A protein and the small-molecule ligand that binds it are described below.
Small molecule (SMILES): CC1(CCC(=O)NCc2nc3ncccc3[nH]2)N=N1

Sequence of chain 1.D:
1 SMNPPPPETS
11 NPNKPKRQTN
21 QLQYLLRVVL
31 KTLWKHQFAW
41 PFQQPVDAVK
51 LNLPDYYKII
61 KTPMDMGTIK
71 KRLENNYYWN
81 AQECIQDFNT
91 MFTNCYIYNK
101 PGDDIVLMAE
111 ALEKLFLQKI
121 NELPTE

Binding-site contacts:
Ligand atom N4 contacts residue ILE105 of chain 1.D at 4.1 Å.
Ligand atom C11 contacts residue ILE105 of chain 1.D at 3.8 Å (hydrophobic).
Ligand atom C6 contacts residue ASN99 of chain 1.D at 3.2 Å.
Ligand atom C6 contacts residue TYR98 of chain 1.D at 4.0 Å (hydrophobic).
Ligand atom C8 contacts residue ILE105 of chain 1.D at 3.7 Å (hydrophobic).
Ligand atom N3 contacts residue ILE105 of chain 1.D at 4.0 Å.
Ligand atom C8 contacts residue ASN99 of chain 1.D at 3.9 Å.
Ligand atom N3 contacts residue VAL46 of chain 1.D at 4.0 Å.
Ligand atom N2 contacts residue ASN99 of chain 1.D at 3.0 Å (h-bond).
Ligand atom C7 contacts residue ILE105 of chain 1.D at 4.2 Å (hydrophobic).
Ligand atom O1 contacts residue LEU53 of chain 1.D at 4.0 Å.
Ligand atom C9 contacts residue VAL46 of chain 1.D at 3.6 Å (hydrophobic).
Ligand atom N6 contacts residue LEU51 of chain 1.D at 4.0 Å.
Ligand atom O1 contacts residue LEU51 of chain 1.D at 4.0 Å.
Ligand atom N4 contacts residue LEU53 of chain 1.D at 4.0 Å.
Ligand atom C10 contacts residue VAL46 of chain 1.D at 3.7 Å (hydrophobic).
Ligand atom C6 contacts residue LEU53 of chain 1.D at 3.8 Å (hydrophobic).
Ligand atom C1 contacts residue TRP40 of chain 1.D at 4.4 Å (hydrophobic).
Ligand atom C7 contacts residue LEU53 of chain 1.D at 3.9 Å (hydrophobic).
Ligand atom N5 contacts residue ILE105 of chain 1.D at 4.1 Å.
Ligand atom C9 contacts residue PHE42 of chain 1.D at 3.8 Å (hydrophobic).
Ligand atom N1 contacts residue ASN99 of chain 1.D at 3.7 Å.
Ligand atom N3 contacts residue ASN99 of chain 1.D at 4.2 Å.
Ligand atom C11 contacts residue LEU51 of chain 1.D at 4.2 Å (hydrophobic).
Ligand atom C10 contacts residue PRO41 of chain 1.D at 3.4 Å (hydrophobic).
Ligand atom C12 contacts residue ILE105 of chain 1.D at 3.8 Å (hydrophobic).
Ligand atom C11 contacts residue VAL46 of chain 1.D at 4.2 Å (hydrophobic).
Ligand atom C10 contacts residue ILE105 of chain 1.D at 4.1 Å (hydrophobic).
Ligand atom C9 contacts residue ILE105 of chain 1.D at 4.3 Å (hydrophobic).
Ligand atom N6 contacts residue TRP40 of chain 1.D at 3.6 Å.
Ligand atom C7 contacts residue ASN99 of chain 1.D at 3.8 Å.
Ligand atom C11 contacts residue PRO41 of chain 1.D at 3.9 Å (hydrophobic).
Ligand atom C10 contacts residue PHE42 of chain 1.D at 4.1 Å (hydrophobic).
Ligand atom N5 contacts residue LEU51 of chain 1.D at 4.1 Å.
Ligand atom N2 contacts residue ILE105 of chain 1.D at 4.0 Å.
Ligand atom N2 contacts residue TYR98 of chain 1.D at 4.0 Å.
Ligand atom N4 contacts residue LEU51 of chain 1.D at 4.2 Å.
Ligand atom N3 contacts residue CYS95 of chain 1.D at 4.1 Å.
Ligand atom N1 contacts residue ILE105 of chain 1.D at 4.2 Å.
Ligand atom C1 contacts residue ILE105 of chain 1.D at 4.2 Å (hydrophobic).